This small molecule binds to this protein.
Small molecule (SMILES): CC(=O)N[C@H]1[C@H](O[C@H]2[C@H](O)[C@@H](NC(C)=O)CO[C@@H]2CO)O[C@H](CO)[C@@H](O)[C@@H]1O

Sequence of chain 28.K:
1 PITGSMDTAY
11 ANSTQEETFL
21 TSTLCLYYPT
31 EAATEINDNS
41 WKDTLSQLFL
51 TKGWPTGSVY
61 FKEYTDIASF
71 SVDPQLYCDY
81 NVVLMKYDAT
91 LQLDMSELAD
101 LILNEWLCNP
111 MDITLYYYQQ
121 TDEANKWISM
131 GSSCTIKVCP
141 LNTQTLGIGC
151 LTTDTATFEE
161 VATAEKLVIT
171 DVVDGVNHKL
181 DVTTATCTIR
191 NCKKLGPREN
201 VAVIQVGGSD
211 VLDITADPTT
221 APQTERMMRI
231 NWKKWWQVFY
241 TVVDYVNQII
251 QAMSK

Binding-site contacts:
Ligand atom C5 contacts residue ASN12 of chain 28.K at 4.2 Å.
Ligand atom N2 contacts residue ASN12 of chain 28.K at 3.8 Å.
Ligand atom C7 contacts residue ASN12 of chain 28.K at 3.9 Å.
Ligand atom O5 contacts residue ASN12 of chain 28.K at 2.8 Å (h-bond).
Ligand atom O7 contacts residue ASN12 of chain 28.K at 3.6 Å.
Ligand atom C2 contacts residue ASN12 of chain 28.K at 3.3 Å.
Ligand atom C1 contacts residue ASN12 of chain 28.K at 2.2 Å.